Sequence of chain 1.D:
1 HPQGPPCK

The small molecule below binds the protein below.
Small molecule (SMILES): CCCCC(=O)O

Binding-site contacts:
Ligand atom C4 contacts residue CYS7 of chain 1.D at 3.1 Å (hydrophobic).
Ligand atom C2 contacts residue HIS1 of chain 1.D at 1.3 Å.
Ligand atom O1 contacts residue HIS1 of chain 1.D at 2.2 Å (h-bond).
Ligand atom O1 contacts residue PRO2 of chain 1.D at 3.5 Å (h-bond).
Ligand atom C2 contacts residue PRO2 of chain 1.D at 3.9 Å (hydrophobic).
Ligand atom C5 contacts residue CYS7 of chain 1.D at 2.8 Å (hydrophobic).
Ligand atom C3 contacts residue HIS1 of chain 1.D at 2.4 Å.
Ligand atom C4 contacts residue HIS1 of chain 1.D at 3.5 Å.
Ligand atom C5 contacts residue HIS1 of chain 1.D at 4.2 Å.
Ligand atom C6 contacts residue CYS7 of chain 1.D at 1.8 Å (hydrophobic).